Sequence of chain 1.B:
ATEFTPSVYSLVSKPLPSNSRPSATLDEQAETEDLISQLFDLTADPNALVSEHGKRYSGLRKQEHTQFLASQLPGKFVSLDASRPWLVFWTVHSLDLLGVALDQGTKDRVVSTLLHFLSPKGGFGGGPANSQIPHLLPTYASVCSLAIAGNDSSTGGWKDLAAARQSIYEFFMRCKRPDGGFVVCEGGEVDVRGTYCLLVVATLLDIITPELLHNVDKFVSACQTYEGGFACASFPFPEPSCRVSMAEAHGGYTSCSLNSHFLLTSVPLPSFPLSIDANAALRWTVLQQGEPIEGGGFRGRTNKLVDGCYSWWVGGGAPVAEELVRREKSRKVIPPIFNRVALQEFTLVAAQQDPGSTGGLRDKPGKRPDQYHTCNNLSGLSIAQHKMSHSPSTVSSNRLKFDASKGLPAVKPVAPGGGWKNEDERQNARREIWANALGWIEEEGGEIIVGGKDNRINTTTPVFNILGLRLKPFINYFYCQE

The protein below binds the small molecule below.
Small molecule (SMILES): O=S(=O)(O)C[C@H](O)CNC1CCCCC1

Binding-site contacts:
Ligand atom CAK contacts residue GLN64 of chain 1.B at 3.7 Å.
Ligand atom OAA contacts residue ARG62 of chain 1.B at 3.0 Å.
Ligand atom OAD contacts residue GLN64 of chain 1.B at 4.4 Å.
Ligand atom OAD contacts residue LYS63 of chain 1.B at 4.3 Å.
Ligand atom SAO contacts residue GLU65 of chain 1.B at 4.3 Å.
Ligand atom OAA contacts residue GLU65 of chain 1.B at 3.0 Å (salt-bridge).
Ligand atom OAD contacts residue ARG62 of chain 1.B at 4.1 Å.
Ligand atom SAO contacts residue GLN64 of chain 1.B at 4.0 Å.
Ligand atom SAO contacts residue ARG62 of chain 1.B at 3.9 Å.
Ligand atom OAA contacts residue LYS63 of chain 1.B at 3.4 Å (salt-bridge).
Ligand atom SAO contacts residue LYS63 of chain 1.B at 4.4 Å.
Ligand atom OAC contacts residue GLU65 of chain 1.B at 4.5 Å.
Ligand atom OAA contacts residue GLN64 of chain 1.B at 3.0 Å (h-bond).
Ligand atom OAB contacts residue ARG62 of chain 1.B at 3.4 Å.
Ligand atom OAB contacts residue GLU65 of chain 1.B at 4.0 Å.